A small-molecule ligand and the protein it binds are described below.
Small molecule (SMILES): O=C1N[C@@H](Cc2ccc(O)cc2)C(=O)N[C@H]1Cc1ccccc1

Sequence of chain 1.A:
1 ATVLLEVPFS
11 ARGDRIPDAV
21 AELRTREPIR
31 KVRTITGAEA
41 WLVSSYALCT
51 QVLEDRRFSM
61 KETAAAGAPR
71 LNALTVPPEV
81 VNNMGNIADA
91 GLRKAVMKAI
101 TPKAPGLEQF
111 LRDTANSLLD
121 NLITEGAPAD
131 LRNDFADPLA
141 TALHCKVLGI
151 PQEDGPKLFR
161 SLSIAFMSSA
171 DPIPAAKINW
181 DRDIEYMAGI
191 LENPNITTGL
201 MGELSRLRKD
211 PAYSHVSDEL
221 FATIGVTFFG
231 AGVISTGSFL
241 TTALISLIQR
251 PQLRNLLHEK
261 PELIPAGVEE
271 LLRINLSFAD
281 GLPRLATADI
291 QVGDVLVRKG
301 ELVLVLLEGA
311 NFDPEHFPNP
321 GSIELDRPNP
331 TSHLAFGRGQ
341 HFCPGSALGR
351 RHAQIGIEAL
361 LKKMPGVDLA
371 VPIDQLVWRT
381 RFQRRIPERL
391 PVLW

Binding-site contacts:
Ligand atom NA contacts residue VAL80 of chain 1.A at 4.1 Å.
Ligand atom CA contacts residue VAL80 of chain 1.A at 3.6 Å (hydrophobic).
Ligand atom OB contacts residue THR227 of chain 1.A at 4.1 Å.
Ligand atom NA contacts residue HEM1 of chain 1.F at 4.0 Å.
Ligand atom OHB contacts residue VAL76 of chain 1.A at 4.0 Å.
Ligand atom OB contacts residue HEM1 of chain 1.F at 3.5 Å.
Ligand atom CE2 contacts residue GLN383 of chain 1.A at 4.0 Å.
Ligand atom CZA contacts residue ARG384 of chain 1.A at 4.2 Å.
Ligand atom CB contacts residue VAL80 of chain 1.A at 4.2 Å (hydrophobic).
Ligand atom CE3 contacts residue THR227 of chain 1.A at 4.0 Å.
Ligand atom CD1 contacts residue HEM1 of chain 1.F at 3.7 Å.
Ligand atom CE1 contacts residue HEM1 of chain 1.F at 3.9 Å.
Ligand atom CZA contacts residue PHE166 of chain 1.A at 4.1 Å (hydrophobic).
Ligand atom CAB contacts residue THR227 of chain 1.A at 4.2 Å.
Ligand atom CE4 contacts residue PHE166 of chain 1.A at 3.8 Å (hydrophobic).
Ligand atom CD3 contacts residue PHE166 of chain 1.A at 3.9 Å (hydrophobic).
Ligand atom CE3 contacts residue PHE166 of chain 1.A at 3.8 Å (hydrophobic).
Ligand atom CE2 contacts residue PHE166 of chain 1.A at 4.0 Å (hydrophobic).
Ligand atom OA contacts residue VAL76 of chain 1.A at 4.2 Å.
Ligand atom OHB contacts residue PHE166 of chain 1.A at 4.2 Å.
Ligand atom OB contacts residue ASN83 of chain 1.A at 2.9 Å (h-bond).
Ligand atom OA contacts residue VAL80 of chain 1.A at 3.9 Å.
Ligand atom CE1 contacts residue ALA231 of chain 1.A at 4.1 Å (hydrophobic).
Ligand atom NB contacts residue VAL80 of chain 1.A at 3.7 Å.
Ligand atom CZA contacts residue ALA231 of chain 1.A at 4.2 Å (hydrophobic).
Ligand atom CB contacts residue ASN83 of chain 1.A at 3.7 Å.
Ligand atom CD3 contacts residue THR227 of chain 1.A at 3.6 Å.
Ligand atom CE4 contacts residue VAL76 of chain 1.A at 3.5 Å (hydrophobic).
Ligand atom CGB contacts residue PHE166 of chain 1.A at 4.0 Å (hydrophobic).
Ligand atom OHB contacts residue ALA165 of chain 1.A at 3.4 Å.
Ligand atom CAA contacts residue VAL80 of chain 1.A at 4.0 Å (hydrophobic).
Ligand atom CZB contacts residue PHE166 of chain 1.A at 3.7 Å (hydrophobic).
Ligand atom CD4 contacts residue PHE166 of chain 1.A at 3.7 Å (hydrophobic).
Ligand atom CBB contacts residue ALA231 of chain 1.A at 4.1 Å (hydrophobic).
Ligand atom CD4 contacts residue VAL76 of chain 1.A at 4.1 Å (hydrophobic).
Ligand atom NA contacts residue ASN83 of chain 1.A at 4.0 Å.
Ligand atom CZB contacts residue VAL76 of chain 1.A at 3.8 Å (hydrophobic).
Ligand atom CA contacts residue VAL81 of chain 1.A at 4.0 Å (hydrophobic).
Ligand atom CAA contacts residue VAL81 of chain 1.A at 3.7 Å (hydrophobic).
Ligand atom OA contacts residue VAL81 of chain 1.A at 3.5 Å.